Binding-site contacts:
Ligand atom C43 contacts residue GSH1 of chain 1.I at 3.5 Å.
Ligand atom N28 contacts residue TRP105 of chain 1.B at 3.9 Å.
Ligand atom C30 contacts residue TRP105 of chain 1.B at 3.7 Å (hydrophobic).
Ligand atom C48 contacts residue ASP97 of chain 1.B at 3.6 Å.
Ligand atom C52 contacts residue GLY14 of chain 1.B at 3.9 Å.
Ligand atom C33 contacts residue TRP105 of chain 1.B at 3.7 Å (hydrophobic).
Ligand atom C50 contacts residue CYS157 of chain 1.B at 3.8 Å (hydrophobic).
Ligand atom N38 contacts residue GLY14 of chain 1.B at 3.5 Å.
Ligand atom C01 contacts residue PHE10 of chain 1.B at 3.9 Å (hydrophobic).
Ligand atom C35 contacts residue TRP105 of chain 1.B at 3.8 Å (hydrophobic).
Ligand atom N38 contacts residue TRP105 of chain 1.B at 3.9 Å.
Ligand atom C32 contacts residue TRP105 of chain 1.B at 3.7 Å (hydrophobic).
Ligand atom C46 contacts residue ARG15 of chain 1.B at 3.6 Å.
Ligand atom C39 contacts residue TRP105 of chain 1.B at 3.9 Å (hydrophobic).
Ligand atom O31 contacts residue TRP105 of chain 1.B at 3.9 Å.
Ligand atom C48 contacts residue TYR153 of chain 1.B at 3.6 Å (hydrophobic).
Ligand atom C14 contacts residue GLN37 of chain 1.B at 3.6 Å.
Ligand atom C40 contacts residue TRP105 of chain 1.B at 3.5 Å (hydrophobic).
Ligand atom C33 contacts residue MET12 of chain 1.B at 3.6 Å (hydrophobic).
Ligand atom C45 contacts residue ARG15 of chain 1.B at 4.0 Å.
Ligand atom C52 contacts residue CYS157 of chain 1.B at 4.0 Å (hydrophobic).
Ligand atom C54 contacts residue GLY14 of chain 1.B at 3.6 Å.
Ligand atom N28 contacts residue GSH1 of chain 1.I at 3.5 Å (h-bond).
Ligand atom C46 contacts residue MET100 of chain 1.B at 3.7 Å (hydrophobic).
Ligand atom C37 contacts residue GLY14 of chain 1.B at 3.8 Å.
Ligand atom C30 contacts residue MET12 of chain 1.B at 3.9 Å (hydrophobic).
Ligand atom C40 contacts residue ARG15 of chain 1.B at 3.7 Å.
Ligand atom C25 contacts residue ALA106 of chain 1.B at 3.9 Å (hydrophobic).
Ligand atom C50 contacts residue TYR153 of chain 1.B at 3.3 Å (hydrophobic).
Ligand atom C33 contacts residue LEU200 of chain 1.B at 3.8 Å (hydrophobic).
Ligand atom C43 contacts residue TRP105 of chain 1.B at 3.3 Å (hydrophobic).
Ligand atom N42 contacts residue TRP105 of chain 1.B at 3.4 Å.
Ligand atom C06 contacts residue GSH1 of chain 1.I at 3.8 Å.
Ligand atom C01 contacts residue TRP40 of chain 1.B at 3.7 Å (hydrophobic).
Ligand atom C50 contacts residue MET100 of chain 1.B at 3.7 Å (hydrophobic).
Ligand atom C17 contacts residue PHE10 of chain 1.B at 3.8 Å (hydrophobic).
Ligand atom C35 contacts residue LEU200 of chain 1.B at 3.7 Å (hydrophobic).
Ligand atom C17 contacts residue GLN37 of chain 1.B at 3.8 Å.
Ligand atom C48 contacts residue MET100 of chain 1.B at 3.4 Å (hydrophobic).
Ligand atom C37 contacts residue TRP105 of chain 1.B at 3.9 Å (hydrophobic).

A small-molecule ligand and the protein it binds are described below.
Small molecule (SMILES): CC(C)(O)C1CCC(NC(=O)c2ccc3nc(-c4ccccc4)cn3c2)CC1

Sequence of chain 1.B:
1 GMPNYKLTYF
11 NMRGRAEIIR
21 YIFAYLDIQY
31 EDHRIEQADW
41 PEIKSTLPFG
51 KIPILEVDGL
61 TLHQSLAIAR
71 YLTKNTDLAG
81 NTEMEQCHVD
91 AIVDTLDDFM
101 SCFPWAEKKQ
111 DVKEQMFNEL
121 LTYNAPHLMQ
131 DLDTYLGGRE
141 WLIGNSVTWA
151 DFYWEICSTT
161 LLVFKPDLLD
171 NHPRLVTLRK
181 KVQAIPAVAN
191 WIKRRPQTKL